Sequence of chain 1.A:
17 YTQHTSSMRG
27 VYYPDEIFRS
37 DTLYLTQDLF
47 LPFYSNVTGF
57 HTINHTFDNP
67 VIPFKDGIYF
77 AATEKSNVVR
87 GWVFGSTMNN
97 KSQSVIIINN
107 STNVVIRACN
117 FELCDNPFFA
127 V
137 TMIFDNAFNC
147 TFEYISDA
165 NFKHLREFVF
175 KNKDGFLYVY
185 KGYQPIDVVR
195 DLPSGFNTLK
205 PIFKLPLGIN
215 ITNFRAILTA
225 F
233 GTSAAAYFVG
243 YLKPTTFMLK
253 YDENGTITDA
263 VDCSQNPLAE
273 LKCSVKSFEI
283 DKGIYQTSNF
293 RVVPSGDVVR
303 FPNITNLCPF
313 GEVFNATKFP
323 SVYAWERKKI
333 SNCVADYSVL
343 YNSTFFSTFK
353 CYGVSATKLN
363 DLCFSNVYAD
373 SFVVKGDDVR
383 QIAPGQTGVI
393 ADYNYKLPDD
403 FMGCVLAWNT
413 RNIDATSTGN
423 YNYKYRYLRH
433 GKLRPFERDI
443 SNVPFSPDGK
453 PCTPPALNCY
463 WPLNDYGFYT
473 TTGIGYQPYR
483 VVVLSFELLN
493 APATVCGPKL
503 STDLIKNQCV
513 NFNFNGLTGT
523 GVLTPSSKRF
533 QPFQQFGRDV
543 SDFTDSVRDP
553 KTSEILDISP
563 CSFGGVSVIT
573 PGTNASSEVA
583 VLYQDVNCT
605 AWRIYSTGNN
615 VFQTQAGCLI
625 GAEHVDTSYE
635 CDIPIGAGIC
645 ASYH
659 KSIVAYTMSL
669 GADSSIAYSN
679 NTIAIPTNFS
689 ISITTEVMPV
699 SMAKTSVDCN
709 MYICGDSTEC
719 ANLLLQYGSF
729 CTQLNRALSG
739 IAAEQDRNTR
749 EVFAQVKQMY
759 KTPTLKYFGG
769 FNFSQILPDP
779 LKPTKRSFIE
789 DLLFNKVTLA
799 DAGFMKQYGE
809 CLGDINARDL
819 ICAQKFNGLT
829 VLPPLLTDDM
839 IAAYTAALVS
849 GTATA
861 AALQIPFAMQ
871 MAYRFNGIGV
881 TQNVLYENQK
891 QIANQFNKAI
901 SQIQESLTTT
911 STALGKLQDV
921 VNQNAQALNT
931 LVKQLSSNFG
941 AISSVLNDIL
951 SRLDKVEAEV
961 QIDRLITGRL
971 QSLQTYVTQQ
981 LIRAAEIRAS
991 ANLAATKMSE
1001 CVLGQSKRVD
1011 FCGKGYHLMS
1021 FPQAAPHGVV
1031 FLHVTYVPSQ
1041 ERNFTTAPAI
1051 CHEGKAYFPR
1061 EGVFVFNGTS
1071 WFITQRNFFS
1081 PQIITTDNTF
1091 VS

Binding-site contacts:
Ligand atom C1 contacts residue ARG531 of chain 1.A at 3.6 Å.
Ligand atom C1 contacts residue ASN256 of chain 1.C at 1.4 Å.
Ligand atom C6 contacts residue ARG531 of chain 1.A at 4.2 Å.
Ligand atom C7 contacts residue ASN256 of chain 1.C at 3.9 Å.
Ligand atom C7 contacts residue GLU255 of chain 1.C at 4.1 Å.
Ligand atom O7 contacts residue ASN256 of chain 1.C at 4.5 Å.
Ligand atom C2 contacts residue ASN256 of chain 1.C at 2.5 Å.
Ligand atom C4 contacts residue ASN256 of chain 1.C at 4.2 Å.
Ligand atom O6 contacts residue ARG531 of chain 1.A at 4.2 Å.
Ligand atom C5 contacts residue ASN256 of chain 1.C at 3.7 Å.
Ligand atom N2 contacts residue GLU255 of chain 1.C at 3.7 Å.
Ligand atom C8 contacts residue ASP254 of chain 1.C at 4.4 Å.
Ligand atom O5 contacts residue ARG531 of chain 1.A at 3.0 Å (salt-bridge).
Ligand atom C8 contacts residue GLU255 of chain 1.C at 3.6 Å.
Ligand atom O5 contacts residue ASN256 of chain 1.C at 2.4 Å (h-bond).
Ligand atom C5 contacts residue ARG531 of chain 1.A at 4.1 Å.
Ligand atom C3 contacts residue ASN256 of chain 1.C at 3.8 Å.
Ligand atom N2 contacts residue ASN256 of chain 1.C at 2.9 Å (h-bond).

This protein binds this small molecule.
Small molecule (SMILES): CC(=O)N[C@@H]1[C@@H](O)[C@H](O)[C@@H](CO)O[C@H]1O

Sequence of chain 1.C:
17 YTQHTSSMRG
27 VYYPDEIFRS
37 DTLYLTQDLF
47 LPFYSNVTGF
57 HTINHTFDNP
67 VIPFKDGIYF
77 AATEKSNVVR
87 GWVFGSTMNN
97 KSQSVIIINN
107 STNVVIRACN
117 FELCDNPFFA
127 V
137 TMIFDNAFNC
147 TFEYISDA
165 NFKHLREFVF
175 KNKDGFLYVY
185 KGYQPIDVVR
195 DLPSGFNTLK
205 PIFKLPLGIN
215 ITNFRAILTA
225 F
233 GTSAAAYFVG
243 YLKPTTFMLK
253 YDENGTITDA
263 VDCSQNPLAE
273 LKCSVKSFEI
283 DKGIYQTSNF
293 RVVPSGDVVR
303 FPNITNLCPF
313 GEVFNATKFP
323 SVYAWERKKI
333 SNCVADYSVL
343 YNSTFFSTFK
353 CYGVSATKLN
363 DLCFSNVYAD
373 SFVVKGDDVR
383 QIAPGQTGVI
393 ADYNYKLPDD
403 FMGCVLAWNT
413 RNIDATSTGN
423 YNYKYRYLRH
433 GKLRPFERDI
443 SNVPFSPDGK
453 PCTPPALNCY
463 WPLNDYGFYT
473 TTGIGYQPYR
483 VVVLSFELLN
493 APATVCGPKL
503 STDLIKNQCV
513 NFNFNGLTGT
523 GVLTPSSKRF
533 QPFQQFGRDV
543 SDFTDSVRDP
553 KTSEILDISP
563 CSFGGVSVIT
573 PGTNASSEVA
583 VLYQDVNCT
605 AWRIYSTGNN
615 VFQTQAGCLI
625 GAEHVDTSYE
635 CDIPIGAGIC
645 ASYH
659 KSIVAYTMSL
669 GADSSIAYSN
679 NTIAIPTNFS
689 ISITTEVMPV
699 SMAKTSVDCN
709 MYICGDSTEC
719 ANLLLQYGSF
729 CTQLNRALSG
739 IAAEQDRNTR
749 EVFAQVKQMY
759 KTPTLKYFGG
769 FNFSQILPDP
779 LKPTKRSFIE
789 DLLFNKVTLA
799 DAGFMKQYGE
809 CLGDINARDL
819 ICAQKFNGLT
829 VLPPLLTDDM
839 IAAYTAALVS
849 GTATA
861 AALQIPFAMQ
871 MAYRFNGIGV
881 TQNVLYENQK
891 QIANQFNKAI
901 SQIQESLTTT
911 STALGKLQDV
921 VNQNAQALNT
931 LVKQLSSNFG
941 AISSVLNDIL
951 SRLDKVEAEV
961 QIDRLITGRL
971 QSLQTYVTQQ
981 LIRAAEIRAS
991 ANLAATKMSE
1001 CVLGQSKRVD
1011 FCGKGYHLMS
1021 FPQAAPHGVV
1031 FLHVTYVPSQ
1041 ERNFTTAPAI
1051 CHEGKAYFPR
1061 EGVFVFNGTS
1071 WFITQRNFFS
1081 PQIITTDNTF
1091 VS